This protein binds this small molecule.
Small molecule (SMILES): CC(=O)N[C@H]1[C@H](O[C@H]2[C@H](O)[C@@H](NC(C)=O)CO[C@@H]2CO)O[C@H](CO)[C@@H](O[C@@H]2O[C@H](CO)[C@@H](O)[C@H](O)[C@@H]2O)[C@@H]1O

Sequence of chain 1.D:
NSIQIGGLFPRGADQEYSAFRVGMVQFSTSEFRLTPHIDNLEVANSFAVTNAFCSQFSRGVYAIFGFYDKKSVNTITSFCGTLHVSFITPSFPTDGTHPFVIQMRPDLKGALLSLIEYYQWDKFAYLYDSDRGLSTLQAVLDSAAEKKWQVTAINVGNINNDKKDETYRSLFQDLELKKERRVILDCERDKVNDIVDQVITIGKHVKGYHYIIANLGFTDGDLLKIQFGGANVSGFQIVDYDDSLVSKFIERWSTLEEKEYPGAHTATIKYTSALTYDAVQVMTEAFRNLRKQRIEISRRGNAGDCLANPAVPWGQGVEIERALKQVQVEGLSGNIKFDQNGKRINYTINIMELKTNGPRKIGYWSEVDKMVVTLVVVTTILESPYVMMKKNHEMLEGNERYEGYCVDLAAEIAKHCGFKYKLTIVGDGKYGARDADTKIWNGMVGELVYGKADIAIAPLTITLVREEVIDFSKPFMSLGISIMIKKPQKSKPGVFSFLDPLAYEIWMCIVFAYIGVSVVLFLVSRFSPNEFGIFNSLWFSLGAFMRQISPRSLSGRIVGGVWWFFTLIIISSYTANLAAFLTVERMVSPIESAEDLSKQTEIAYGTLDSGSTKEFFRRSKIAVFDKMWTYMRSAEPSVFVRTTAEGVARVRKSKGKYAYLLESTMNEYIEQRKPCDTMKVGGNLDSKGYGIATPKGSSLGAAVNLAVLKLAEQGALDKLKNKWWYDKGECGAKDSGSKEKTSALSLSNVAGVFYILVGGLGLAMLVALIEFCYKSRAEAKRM

Binding-site contacts:
Ligand atom O5 contacts residue TYR233 of chain 1.D at 4.3 Å.
Ligand atom O6 contacts residue ARG206 of chain 1.D at 4.5 Å.
Ligand atom O3 contacts residue TYR233 of chain 1.D at 4.1 Å.
Ligand atom C6 contacts residue TYR233 of chain 1.D at 4.0 Å (hydrophobic).
Ligand atom C6 contacts residue ARG206 of chain 1.D at 3.6 Å.
Ligand atom C5 contacts residue HIS234 of chain 1.D at 4.0 Å.
Ligand atom C6 contacts residue HIS234 of chain 1.D at 3.8 Å.
Ligand atom O6 contacts residue GLY232 of chain 1.D at 3.9 Å.
Ligand atom C5 contacts residue ASN256 of chain 1.D at 3.7 Å.
Ligand atom O3 contacts residue ALA255 of chain 1.D at 3.9 Å.
Ligand atom O3 contacts residue ASN256 of chain 1.D at 4.2 Å.
Ligand atom C1 contacts residue HIS234 of chain 1.D at 3.9 Å.
Ligand atom C5 contacts residue ARG206 of chain 1.D at 4.3 Å.
Ligand atom C2 contacts residue ALA255 of chain 1.D at 4.5 Å (hydrophobic).
Ligand atom O5 contacts residue ASN256 of chain 1.D at 2.5 Å (h-bond).
Ligand atom O7 contacts residue ASN256 of chain 1.D at 2.8 Å (h-bond).
Ligand atom C4 contacts residue ASN256 of chain 1.D at 4.2 Å.
Ligand atom C3 contacts residue ASN256 of chain 1.D at 3.8 Å.
Ligand atom O6 contacts residue HIS234 of chain 1.D at 4.1 Å.
Ligand atom O6 contacts residue TYR233 of chain 1.D at 3.0 Å (h-bond).
Ligand atom O5 contacts residue HIS234 of chain 1.D at 3.1 Å.
Ligand atom N2 contacts residue ASN256 of chain 1.D at 3.0 Å (h-bond).
Ligand atom C1 contacts residue ASN256 of chain 1.D at 1.4 Å.
Ligand atom C2 contacts residue ASN256 of chain 1.D at 2.4 Å.
Ligand atom N2 contacts residue ARG206 of chain 1.D at 4.3 Å.
Ligand atom C7 contacts residue ASN256 of chain 1.D at 3.2 Å.